Sequence of chain 1.C:
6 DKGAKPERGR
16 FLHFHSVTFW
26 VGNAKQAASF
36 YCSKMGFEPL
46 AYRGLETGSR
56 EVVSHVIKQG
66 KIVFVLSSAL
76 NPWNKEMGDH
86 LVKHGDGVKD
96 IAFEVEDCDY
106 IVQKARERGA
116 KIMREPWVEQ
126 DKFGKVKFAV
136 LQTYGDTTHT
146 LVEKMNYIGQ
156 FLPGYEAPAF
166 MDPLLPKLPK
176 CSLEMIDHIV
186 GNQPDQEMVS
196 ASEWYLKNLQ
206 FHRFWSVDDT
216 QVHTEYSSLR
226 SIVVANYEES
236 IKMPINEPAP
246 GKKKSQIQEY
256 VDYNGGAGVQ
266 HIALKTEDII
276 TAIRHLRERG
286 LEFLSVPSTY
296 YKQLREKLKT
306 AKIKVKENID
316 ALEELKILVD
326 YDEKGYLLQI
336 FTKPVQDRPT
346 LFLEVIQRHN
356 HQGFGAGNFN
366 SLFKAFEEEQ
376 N

Binding-site contacts:
Ligand atom F3 contacts residue LEU367 of chain 1.C at 3.4 Å.
Ligand atom F3 contacts residue LEU323 of chain 1.C at 3.4 Å.
Ligand atom C8 contacts residue PHE336 of chain 1.C at 3.3 Å (hydrophobic).
Ligand atom C9 contacts residue PHE336 of chain 1.C at 3.3 Å (hydrophobic).
Ligand atom F1 contacts residue LEU367 of chain 1.C at 3.3 Å.
Ligand atom O7 contacts residue GLU349 of chain 1.C at 3.0 Å (salt-bridge).
Ligand atom F2 contacts residue ASN363 of chain 1.C at 3.6 Å.
Ligand atom C10 contacts residue PHE336 of chain 1.C at 3.5 Å (hydrophobic).
Ligand atom F3 contacts residue ASN363 of chain 1.C at 3.2 Å.
Ligand atom C7 contacts residue HIS266 of chain 1.C at 3.4 Å.
Ligand atom ON1 contacts residue HIS266 of chain 1.C at 3.0 Å.
Ligand atom O1 contacts residue PHE364 of chain 1.C at 3.1 Å.
Ligand atom C13 contacts residue PHE336 of chain 1.C at 3.5 Å (hydrophobic).
Ligand atom O7 contacts residue HIS266 of chain 1.C at 3.1 Å (h-bond).
Ligand atom C4 contacts residue PRO239 of chain 1.C at 3.6 Å (hydrophobic).
Ligand atom O5 contacts residue HIS266 of chain 1.C at 3.6 Å.
Ligand atom C14 contacts residue LEU367 of chain 1.C at 3.7 Å (hydrophobic).
Ligand atom C11 contacts residue PHE336 of chain 1.C at 3.5 Å (hydrophobic).
Ligand atom ON1 contacts residue PHE347 of chain 1.C at 3.2 Å.
Ligand atom C6 contacts residue CO1 of chain 1.M at 3.5 Å.
Ligand atom F2 contacts residue PHE364 of chain 1.C at 3.1 Å.
Ligand atom O5 contacts residue HIS183 of chain 1.C at 2.8 Å (h-bond).
Ligand atom ON2 contacts residue GLN265 of chain 1.C at 3.7 Å.
Ligand atom ON2 contacts residue MPD1 of chain 1.O at 3.2 Å.
Ligand atom O7 contacts residue CO1 of chain 1.M at 1.9 Å.
Ligand atom C3 contacts residue ASN241 of chain 1.C at 3.5 Å.
Ligand atom F3 contacts residue GLN334 of chain 1.C at 3.6 Å.
Ligand atom O7 contacts residue PHE336 of chain 1.C at 3.4 Å.
Ligand atom C13 contacts residue PHE359 of chain 1.C at 3.2 Å (hydrophobic).
Ligand atom C3 contacts residue SER226 of chain 1.C at 3.3 Å.
Ligand atom O5 contacts residue CO1 of chain 1.M at 1.9 Å.
Ligand atom O5 contacts residue PHE359 of chain 1.C at 3.5 Å.
Ligand atom ON1 contacts residue PHE336 of chain 1.C at 3.0 Å.
Ligand atom C11 contacts residue PHE364 of chain 1.C at 3.7 Å (hydrophobic).
Ligand atom C12 contacts residue GLY360 of chain 1.C at 3.2 Å.
Ligand atom C7 contacts residue CO1 of chain 1.M at 3.1 Å.
Ligand atom C1 contacts residue HIS266 of chain 1.C at 3.6 Å.
Ligand atom C12 contacts residue GLN334 of chain 1.C at 3.5 Å.
Ligand atom C12 contacts residue PHE336 of chain 1.C at 3.6 Å (hydrophobic).
Ligand atom C1 contacts residue CO1 of chain 1.M at 3.0 Å.

This small molecule binds to this protein.
Small molecule (SMILES): O=C1CCCC(=O)C1=C(O)c1ccc(C(F)(F)F)cc1[N+](=O)[O-]